Binding-site contacts:
Ligand atom O6 contacts residue ASN30 of chain 3.A at 4.2 Å.
Ligand atom O2 contacts residue ASN30 of chain 3.A at 3.1 Å (h-bond).
Ligand atom C3 contacts residue TYR34 of chain 3.A at 4.1 Å (hydrophobic).
Ligand atom C6 contacts residue ASN30 of chain 3.A at 3.9 Å.
Ligand atom C2 contacts residue ASP37 of chain 2.A at 3.8 Å.
Ligand atom C1 contacts residue ASN30 of chain 3.A at 3.6 Å.
Ligand atom O2 contacts residue GLN26 of chain 3.A at 3.1 Å (h-bond).
Ligand atom O4 contacts residue ASP28 of chain 3.A at 4.0 Å.
Ligand atom C6 contacts residue PRO39 of chain 3.A at 4.1 Å (hydrophobic).
Ligand atom C3 contacts residue GLN26 of chain 3.A at 3.7 Å.
Ligand atom C4 contacts residue GLN26 of chain 3.A at 4.2 Å.
Ligand atom O4 contacts residue TYR34 of chain 3.A at 2.9 Å (h-bond).
Ligand atom C5 contacts residue ASN30 of chain 3.A at 3.9 Å.
Ligand atom C6 contacts residue ALA42 of chain 3.A at 4.5 Å (hydrophobic).
Ligand atom O4 contacts residue PRO39 of chain 3.A at 4.2 Å.
Ligand atom O2 contacts residue ASP37 of chain 2.A at 3.1 Å (salt-bridge).
Ligand atom C4 contacts residue TYR34 of chain 3.A at 3.5 Å (hydrophobic).
Ligand atom O3 contacts residue TYR34 of chain 3.A at 3.6 Å (h-bond).
Ligand atom C2 contacts residue ASP28 of chain 3.A at 3.5 Å.
Ligand atom C3 contacts residue ASP28 of chain 3.A at 4.5 Å.
Ligand atom C1 contacts residue TYR34 of chain 3.A at 3.8 Å (hydrophobic).
Ligand atom C1 contacts residue ASP37 of chain 2.A at 4.3 Å.
Ligand atom O3 contacts residue ASP28 of chain 3.A at 4.1 Å.
Ligand atom C2 contacts residue ASN30 of chain 3.A at 3.9 Å.
Ligand atom O5 contacts residue ASN30 of chain 3.A at 3.0 Å (h-bond).
Ligand atom C2 contacts residue GLN26 of chain 3.A at 3.8 Å.
Ligand atom O6 contacts residue ALA42 of chain 3.A at 4.2 Å.
Ligand atom O3 contacts residue GLN26 of chain 3.A at 3.0 Å (h-bond).
Ligand atom C4 contacts residue ASN30 of chain 3.A at 4.2 Å.
Ligand atom C4 contacts residue VAL32 of chain 3.A at 4.3 Å (hydrophobic).
Ligand atom C5 contacts residue ASP28 of chain 3.A at 4.1 Å.
Ligand atom O2 contacts residue ASP28 of chain 3.A at 2.7 Å (salt-bridge).
Ligand atom C1 contacts residue GLN26 of chain 3.A at 4.1 Å.
Ligand atom C2 contacts residue TYR34 of chain 3.A at 3.7 Å (hydrophobic).

Sequence of chain 3.A:
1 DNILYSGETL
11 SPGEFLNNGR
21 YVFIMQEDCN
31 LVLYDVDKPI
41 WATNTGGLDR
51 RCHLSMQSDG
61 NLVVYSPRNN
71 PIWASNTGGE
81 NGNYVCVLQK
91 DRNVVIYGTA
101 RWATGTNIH

Sequence of chain 2.A:
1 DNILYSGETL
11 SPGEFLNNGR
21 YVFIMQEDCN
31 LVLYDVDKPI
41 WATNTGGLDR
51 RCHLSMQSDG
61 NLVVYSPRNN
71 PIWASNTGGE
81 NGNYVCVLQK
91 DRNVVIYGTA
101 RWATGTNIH

A small-molecule ligand and the protein it binds are described below.
Small molecule (SMILES): OC[C@H]1O[C@H](O[C@@H]2[C@H](O)[C@@H](O)O[C@H](CO)[C@H]2O)[C@@H](O)[C@@H](O)[C@@H]1O